A small-molecule ligand and the protein it binds are described below.
Small molecule (SMILES): O=C1NC(c2ccc3ccccc3c2)=N[C@@]12O[C@H](CO)[C@@H](O)[C@H](O)[C@H]2O

Binding-site contacts:
Ligand atom O3' contacts residue GLY676 of chain 1.A at 3.2 Å (h-bond).
Ligand atom C11 contacts residue HIS342 of chain 1.A at 3.2 Å.
Ligand atom C8 contacts residue HIS342 of chain 1.A at 3.7 Å.
Ligand atom O2' contacts residue GLU673 of chain 1.A at 3.4 Å (salt-bridge).
Ligand atom C2 contacts residue ASN285 of chain 1.A at 3.4 Å.
Ligand atom O5' contacts residue HIS378 of chain 1.A at 3.6 Å.
Ligand atom N1 contacts residue ASN285 of chain 1.A at 3.7 Å.
Ligand atom C10 contacts residue ASN285 of chain 1.A at 3.6 Å.
Ligand atom C13 contacts residue ASN283 of chain 1.A at 3.6 Å.
Ligand atom N1 contacts residue HIS378 of chain 1.A at 2.9 Å (h-bond).
Ligand atom O4' contacts residue ASN485 of chain 1.A at 3.6 Å.
Ligand atom O6' contacts residue HIS378 of chain 1.A at 2.7 Å (h-bond).
Ligand atom C6' contacts residue HIS378 of chain 1.A at 3.4 Å.
Ligand atom N3 contacts residue LEU137 of chain 1.A at 3.6 Å.
Ligand atom C3' contacts residue GLU673 of chain 1.A at 3.5 Å.
Ligand atom C5 contacts residue ASN285 of chain 1.A at 3.7 Å.
Ligand atom C12 contacts residue HIS342 of chain 1.A at 3.5 Å.
Ligand atom O4' contacts residue SER675 of chain 1.A at 3.6 Å.
Ligand atom C9 contacts residue ASN285 of chain 1.A at 3.6 Å.
Ligand atom C12 contacts residue PHE286 of chain 1.A at 3.5 Å (hydrophobic).
Ligand atom C6 contacts residue THR379 of chain 1.A at 3.7 Å.
Ligand atom O3' contacts residue GLU673 of chain 1.A at 2.8 Å (salt-bridge).
Ligand atom C4 contacts residue LEU137 of chain 1.A at 3.5 Å (hydrophobic).
Ligand atom C7 contacts residue THR379 of chain 1.A at 3.7 Å.
Ligand atom O3' contacts residue SER675 of chain 1.A at 3.1 Å (h-bond).
Ligand atom O6' contacts residue VAL456 of chain 1.A at 3.7 Å.
Ligand atom C14 contacts residue ASN283 of chain 1.A at 3.5 Å.
Ligand atom O4' contacts residue GLY676 of chain 1.A at 2.9 Å (h-bond).
Ligand atom O2' contacts residue ASN285 of chain 1.A at 3.1 Å (h-bond).
Ligand atom C2' contacts residue HIS378 of chain 1.A at 3.6 Å.
Ligand atom O4 contacts residue GLY136 of chain 1.A at 3.1 Å.
Ligand atom C6' contacts residue ASN485 of chain 1.A at 3.5 Å.
Ligand atom C6 contacts residue ASN285 of chain 1.A at 3.6 Å.
Ligand atom O6' contacts residue ASN485 of chain 1.A at 2.8 Å (h-bond).
Ligand atom C1' contacts residue HIS378 of chain 1.A at 3.7 Å.
Ligand atom O2' contacts residue TYR574 of chain 1.A at 3.3 Å (h-bond).
Ligand atom O4 contacts residue LEU137 of chain 1.A at 3.2 Å (h-bond).
Ligand atom O3' contacts residue ALA674 of chain 1.A at 3.2 Å (h-bond).
Ligand atom N3 contacts residue ASN285 of chain 1.A at 3.3 Å (h-bond).
Ligand atom O6' contacts residue LEU140 of chain 1.A at 3.8 Å.

Sequence of chain 1.A:
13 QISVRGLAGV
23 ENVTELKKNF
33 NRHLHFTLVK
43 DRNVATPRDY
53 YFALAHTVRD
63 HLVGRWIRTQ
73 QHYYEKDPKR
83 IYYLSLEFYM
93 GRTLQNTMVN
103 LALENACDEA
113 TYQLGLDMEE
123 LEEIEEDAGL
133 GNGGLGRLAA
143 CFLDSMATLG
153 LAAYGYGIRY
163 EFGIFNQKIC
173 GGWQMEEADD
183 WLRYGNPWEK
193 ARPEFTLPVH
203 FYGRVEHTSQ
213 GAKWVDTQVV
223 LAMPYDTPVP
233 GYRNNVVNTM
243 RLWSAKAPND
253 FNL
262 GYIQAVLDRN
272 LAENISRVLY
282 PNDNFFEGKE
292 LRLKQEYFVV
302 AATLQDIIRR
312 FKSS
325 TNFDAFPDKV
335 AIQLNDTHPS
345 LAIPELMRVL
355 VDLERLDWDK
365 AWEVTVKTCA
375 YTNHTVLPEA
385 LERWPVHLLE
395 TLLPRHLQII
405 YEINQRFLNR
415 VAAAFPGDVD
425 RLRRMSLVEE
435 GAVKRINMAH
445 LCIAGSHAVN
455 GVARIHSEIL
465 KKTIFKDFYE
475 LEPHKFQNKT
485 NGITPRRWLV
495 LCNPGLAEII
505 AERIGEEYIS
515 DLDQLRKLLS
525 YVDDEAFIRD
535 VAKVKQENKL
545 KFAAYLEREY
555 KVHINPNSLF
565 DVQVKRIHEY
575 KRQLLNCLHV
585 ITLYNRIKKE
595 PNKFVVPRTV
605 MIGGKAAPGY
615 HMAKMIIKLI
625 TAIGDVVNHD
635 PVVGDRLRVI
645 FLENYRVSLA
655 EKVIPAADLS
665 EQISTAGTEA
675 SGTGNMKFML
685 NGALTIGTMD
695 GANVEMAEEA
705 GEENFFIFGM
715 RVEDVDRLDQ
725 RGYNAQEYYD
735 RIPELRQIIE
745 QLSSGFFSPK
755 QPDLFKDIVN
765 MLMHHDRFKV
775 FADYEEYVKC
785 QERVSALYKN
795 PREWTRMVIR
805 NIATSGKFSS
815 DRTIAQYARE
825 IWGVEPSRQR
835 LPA